Sequence of chain 2.B:
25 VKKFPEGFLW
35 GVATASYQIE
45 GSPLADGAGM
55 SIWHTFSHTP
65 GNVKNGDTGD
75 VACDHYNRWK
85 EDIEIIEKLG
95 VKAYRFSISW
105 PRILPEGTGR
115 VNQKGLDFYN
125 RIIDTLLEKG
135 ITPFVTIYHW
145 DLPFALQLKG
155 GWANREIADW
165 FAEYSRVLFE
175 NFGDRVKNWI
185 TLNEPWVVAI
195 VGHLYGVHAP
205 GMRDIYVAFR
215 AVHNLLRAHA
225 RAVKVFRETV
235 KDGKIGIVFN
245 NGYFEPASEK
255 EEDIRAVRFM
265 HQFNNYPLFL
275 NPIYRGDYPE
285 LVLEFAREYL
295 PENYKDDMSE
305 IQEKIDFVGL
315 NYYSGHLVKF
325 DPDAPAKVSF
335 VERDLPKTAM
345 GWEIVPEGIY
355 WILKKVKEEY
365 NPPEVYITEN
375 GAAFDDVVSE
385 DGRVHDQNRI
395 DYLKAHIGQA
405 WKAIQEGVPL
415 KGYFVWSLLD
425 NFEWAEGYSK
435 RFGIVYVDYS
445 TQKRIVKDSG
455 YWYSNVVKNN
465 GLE

The small molecule below binds the protein below.
Small molecule (SMILES): OC[C@H]1c2[nH]cnc2[C@H](O)[C@@H](O)[C@@H]1O

Binding-site contacts:
Ligand atom C6 contacts residue GLU427 of chain 2.B at 3.2 Å.
Ligand atom C1 contacts residue GLU373 of chain 2.B at 3.2 Å.
Ligand atom C3 contacts residue TRP420 of chain 2.B at 3.8 Å (hydrophobic).
Ligand atom C3 contacts residue GLU373 of chain 2.B at 3.6 Å.
Ligand atom O2 contacts residue ASN187 of chain 2.B at 3.1 Å (h-bond).
Ligand atom C2 contacts residue GLU188 of chain 2.B at 3.7 Å.
Ligand atom O6 contacts residue GLU427 of chain 2.B at 2.4 Å (salt-bridge).
Ligand atom N9 contacts residue TYR317 of chain 2.B at 3.1 Å.
Ligand atom C5 contacts residue TYR317 of chain 2.B at 3.6 Å (hydrophobic).
Ligand atom O2 contacts residue HIS143 of chain 2.B at 3.4 Å (h-bond).
Ligand atom O3 contacts residue TRP428 of chain 2.B at 3.0 Å (h-bond).
Ligand atom O2 contacts residue ASN315 of chain 2.B at 3.9 Å.
Ligand atom N8 contacts residue GLU373 of chain 2.B at 3.6 Å (salt-bridge).
Ligand atom O4 contacts residue GLU427 of chain 2.B at 2.5 Å (salt-bridge).
Ligand atom C3 contacts residue TRP428 of chain 2.B at 3.8 Å (hydrophobic).
Ligand atom O3 contacts residue HIS143 of chain 2.B at 3.0 Å (h-bond).
Ligand atom C10 contacts residue GLU188 of chain 2.B at 3.2 Å.
Ligand atom O4 contacts residue TRP428 of chain 2.B at 3.6 Å (h-bond).
Ligand atom C2 contacts residue GLU373 of chain 2.B at 3.4 Å.
Ligand atom C7 contacts residue TYR317 of chain 2.B at 3.5 Å (hydrophobic).
Ligand atom O2 contacts residue GLU188 of chain 2.B at 3.5 Å (salt-bridge).
Ligand atom O6 contacts residue TRP346 of chain 2.B at 3.5 Å.
Ligand atom C1 contacts residue GLU188 of chain 2.B at 3.5 Å.
Ligand atom C2 contacts residue TRP144 of chain 2.B at 3.8 Å (hydrophobic).
Ligand atom O4 contacts residue GLN42 of chain 2.B at 2.9 Å (h-bond).
Ligand atom C10 contacts residue TYR317 of chain 2.B at 3.2 Å (hydrophobic).
Ligand atom C4 contacts residue TRP428 of chain 2.B at 3.7 Å (hydrophobic).
Ligand atom C5 contacts residue GLU427 of chain 2.B at 3.8 Å.
Ligand atom N8 contacts residue GLU188 of chain 2.B at 2.5 Å (salt-bridge).
Ligand atom C4 contacts residue TRP420 of chain 2.B at 4.0 Å (hydrophobic).
Ligand atom O2 contacts residue GLU373 of chain 2.B at 2.8 Å (salt-bridge).
Ligand atom C3 contacts residue GLN42 of chain 2.B at 3.8 Å.
Ligand atom O6 contacts residue PHE436 of chain 2.B at 3.9 Å.
Ligand atom O3 contacts residue GLN42 of chain 2.B at 2.6 Å (h-bond).
Ligand atom C4 contacts residue GLU427 of chain 2.B at 3.4 Å.
Ligand atom C6 contacts residue PHE436 of chain 2.B at 3.5 Å (hydrophobic).
Ligand atom O4 contacts residue TRP420 of chain 2.B at 3.2 Å (h-bond).
Ligand atom O3 contacts residue TRP420 of chain 2.B at 3.6 Å.
Ligand atom C7 contacts residue GLU373 of chain 2.B at 3.5 Å.
Ligand atom C5 contacts residue TRP420 of chain 2.B at 3.8 Å (hydrophobic).